Binding-site contacts:
Ligand atom N contacts residue ASP258 of chain 45.E at 3.2 Å (salt-bridge).
Ligand atom CB contacts residue MET259 of chain 45.E at 3.6 Å (hydrophobic).
Ligand atom CA contacts residue ASP258 of chain 45.E at 3.7 Å.
Ligand atom C contacts residue ARG49 of chain 45.E at 3.6 Å.
Ligand atom N contacts residue ARG49 of chain 45.E at 3.7 Å.
Ligand atom CA contacts residue ASP258 of chain 45.E at 3.7 Å.
Ligand atom OG1 contacts residue MET259 of chain 45.E at 2.6 Å (h-bond).
Ligand atom N contacts residue ASP258 of chain 45.E at 2.8 Å (salt-bridge).
Ligand atom CG contacts residue PRO57 of chain 45.E at 3.7 Å (hydrophobic).
Ligand atom NE contacts residue ARG50 of chain 45.E at 3.1 Å (salt-bridge).
Ligand atom CA contacts residue ASP258 of chain 45.E at 3.6 Å.
Ligand atom NH2 contacts residue ASP228 of chain 45.E at 2.7 Å (salt-bridge).
Ligand atom C contacts residue ASP258 of chain 45.E at 3.7 Å.
Ligand atom CD contacts residue LEU52 of chain 45.E at 3.3 Å (hydrophobic).
Ligand atom NH1 contacts residue THR246 of chain 45.E at 3.2 Å (h-bond).
Ligand atom O contacts residue ARG43 of chain 45.E at 2.8 Å (salt-bridge).
Ligand atom CZ contacts residue THR246 of chain 45.E at 3.3 Å.
Ligand atom N contacts residue ARG49 of chain 45.E at 3.5 Å (salt-bridge).
Ligand atom O contacts residue ARG43 of chain 45.E at 2.8 Å (salt-bridge).
Ligand atom CB contacts residue ASP258 of chain 45.E at 3.7 Å.
Ligand atom N contacts residue PRO57 of chain 45.E at 3.5 Å.
Ligand atom CD2 contacts residue ARG43 of chain 45.E at 3.6 Å.
Ligand atom CG2 contacts residue MET259 of chain 45.E at 3.7 Å (hydrophobic).
Ligand atom CD contacts residue ARG50 of chain 45.E at 3.3 Å.
Ligand atom N contacts residue ARG49 of chain 45.E at 3.6 Å (salt-bridge).
Ligand atom OG1 contacts residue ASP258 of chain 45.E at 3.3 Å.
Ligand atom CB contacts residue ARG49 of chain 45.E at 3.7 Å.
Ligand atom CD2 contacts residue ASP258 of chain 45.E at 3.4 Å.
Ligand atom O contacts residue ARG50 of chain 45.E at 3.4 Å.
Ligand atom CB contacts residue ASP258 of chain 45.E at 3.5 Å.
Ligand atom CG2 contacts residue ASP258 of chain 45.E at 3.5 Å.
Ligand atom NH1 contacts residue ASP53 of chain 45.E at 3.0 Å (salt-bridge).
Ligand atom O contacts residue ILE39 of chain 45.E at 3.7 Å.
Ligand atom C contacts residue ARG43 of chain 45.E at 3.7 Å.
Ligand atom CB contacts residue ARG49 of chain 45.E at 3.5 Å.
Ligand atom N contacts residue ASP258 of chain 45.E at 3.2 Å (salt-bridge).
Ligand atom NH2 contacts residue THR246 of chain 45.E at 3.0 Å (h-bond).
Ligand atom CD2 contacts residue ARG50 of chain 45.E at 3.6 Å.
Ligand atom NE contacts residue ILE51 of chain 45.E at 3.7 Å.
Ligand atom O contacts residue ARG49 of chain 45.E at 3.1 Å (salt-bridge).

The small molecule below binds the protein below.
Small molecule (SMILES): CC(C)C[C@H](NC(=O)CN)C(=O)N[C@H](C(=O)N[C@H](C(=O)NCC(=O)N[C@@H](CO)C(=O)N[C@@H](CC(C)C)C(=O)N[C@@H](CCCN=C(N)N)C(=O)NCC=O)C(C)C)[C@@H](C)O

Sequence of chain 45.E:
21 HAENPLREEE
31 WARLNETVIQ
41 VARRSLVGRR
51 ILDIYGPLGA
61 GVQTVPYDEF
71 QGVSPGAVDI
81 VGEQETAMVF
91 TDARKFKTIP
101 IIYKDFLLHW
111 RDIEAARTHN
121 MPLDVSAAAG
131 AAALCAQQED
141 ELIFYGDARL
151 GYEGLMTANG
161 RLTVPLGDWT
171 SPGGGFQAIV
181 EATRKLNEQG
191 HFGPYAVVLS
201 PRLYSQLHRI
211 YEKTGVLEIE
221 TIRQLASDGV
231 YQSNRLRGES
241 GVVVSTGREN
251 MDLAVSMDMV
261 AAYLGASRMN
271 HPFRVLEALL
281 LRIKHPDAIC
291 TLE